Binding-site contacts:
Ligand atom C1 contacts residue GLU24 of chain 1.B at 4.1 Å.
Ligand atom C5 contacts residue GLU24 of chain 1.B at 4.3 Å.
Ligand atom O7 contacts residue ASN21 of chain 1.B at 4.3 Å.
Ligand atom O5 contacts residue ASN21 of chain 1.B at 2.4 Å (h-bond).
Ligand atom C1 contacts residue ASN21 of chain 1.B at 1.4 Å.
Ligand atom O6 contacts residue GLU24 of chain 1.B at 3.2 Å.
Ligand atom O5 contacts residue GLU24 of chain 1.B at 3.3 Å.
Ligand atom C8 contacts residue ASN21 of chain 1.B at 3.8 Å.
Ligand atom C6 contacts residue GLU24 of chain 1.B at 4.2 Å.
Ligand atom C2 contacts residue ASN21 of chain 1.B at 2.2 Å.
Ligand atom C5 contacts residue ASN21 of chain 1.B at 3.7 Å.
Ligand atom C3 contacts residue ASN21 of chain 1.B at 3.6 Å.
Ligand atom N2 contacts residue ASN21 of chain 1.B at 2.7 Å (h-bond).
Ligand atom C4 contacts residue ASN21 of chain 1.B at 4.0 Å.
Ligand atom C7 contacts residue ASN21 of chain 1.B at 3.4 Å.

The small molecule below binds the protein below.
Small molecule (SMILES): CC(=O)N[C@@H]1[C@@H](O)[C@H](O)[C@@H](CO)O[C@H]1O

Sequence of chain 1.B:
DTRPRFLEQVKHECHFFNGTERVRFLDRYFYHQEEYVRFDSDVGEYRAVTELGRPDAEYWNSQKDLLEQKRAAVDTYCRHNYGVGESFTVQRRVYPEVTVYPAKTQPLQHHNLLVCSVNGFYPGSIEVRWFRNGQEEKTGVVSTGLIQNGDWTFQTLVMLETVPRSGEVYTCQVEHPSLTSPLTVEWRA